Sequence of chain 2.A:
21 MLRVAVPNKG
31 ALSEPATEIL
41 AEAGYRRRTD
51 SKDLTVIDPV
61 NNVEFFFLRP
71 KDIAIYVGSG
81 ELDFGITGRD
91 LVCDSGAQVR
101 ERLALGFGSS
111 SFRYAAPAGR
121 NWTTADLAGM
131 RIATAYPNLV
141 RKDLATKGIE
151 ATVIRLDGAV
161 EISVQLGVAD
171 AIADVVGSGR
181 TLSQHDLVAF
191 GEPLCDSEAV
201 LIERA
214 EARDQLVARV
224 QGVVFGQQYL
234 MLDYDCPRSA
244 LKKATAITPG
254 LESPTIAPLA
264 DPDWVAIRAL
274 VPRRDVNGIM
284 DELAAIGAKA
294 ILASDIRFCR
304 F

A protein and the small-molecule ligand that binds it are described below.
Small molecule (SMILES): N[C@@H](Cc1c[nH]c[nH+]1)C(=O)O

Binding-site contacts:
Ligand atom NE2 contacts residue ALA293 of chain 2.A at 2.9 Å (h-bond).
Ligand atom NE2 contacts residue TYR237 of chain 2.A at 3.9 Å.
Ligand atom NE2 contacts residue LEU295 of chain 2.A at 3.4 Å.
Ligand atom CE1 contacts residue ASP238 of chain 2.A at 3.3 Å.
Ligand atom CG contacts residue ASP238 of chain 2.A at 3.6 Å.
Ligand atom CA contacts residue ASP238 of chain 2.A at 4.0 Å.
Ligand atom N contacts residue LEU262 of chain 2.A at 3.6 Å.
Ligand atom CD2 contacts residue LEU295 of chain 2.A at 3.7 Å (hydrophobic).
Ligand atom NE2 contacts residue ASP236 of chain 2.A at 4.1 Å.
Ligand atom CE1 contacts residue TYR237 of chain 2.A at 3.6 Å (hydrophobic).
Ligand atom CD2 contacts residue ASP238 of chain 2.A at 3.8 Å.
Ligand atom CD2 contacts residue ALA293 of chain 2.A at 3.8 Å (hydrophobic).
Ligand atom ND1 contacts residue ALA269 of chain 2.A at 4.2 Å.
Ligand atom CE1 contacts residue LEU295 of chain 2.A at 4.2 Å (hydrophobic).
Ligand atom CE1 contacts residue ASP236 of chain 2.A at 3.8 Å.
Ligand atom ND1 contacts residue ASP236 of chain 2.A at 4.4 Å.
Ligand atom CE1 contacts residue ALA293 of chain 2.A at 3.8 Å (hydrophobic).
Ligand atom ND1 contacts residue ASP238 of chain 2.A at 3.3 Å (salt-bridge).
Ligand atom C contacts residue ASP238 of chain 2.A at 3.6 Å.
Ligand atom N contacts residue ASP238 of chain 2.A at 3.0 Å (salt-bridge).
Ligand atom CB contacts residue ASP238 of chain 2.A at 4.4 Å.
Ligand atom NE2 contacts residue ASP238 of chain 2.A at 3.6 Å (salt-bridge).